Binding-site contacts:
Ligand atom N3 contacts residue PHE157 of chain 1.A at 2.9 Å (h-bond).
Ligand atom O1B contacts residue TYR328 of chain 1.A at 2.8 Å (h-bond).
Ligand atom C5' contacts residue ARG292 of chain 1.A at 3.1 Å.
Ligand atom O2B contacts residue TYR328 of chain 1.A at 3.4 Å.
Ligand atom C2' contacts residue FAD1 of chain 1.D at 3.5 Å.
Ligand atom O2A contacts residue ARG180 of chain 1.A at 3.0 Å (salt-bridge).
Ligand atom O3B contacts residue ARG292 of chain 1.A at 3.3 Å (salt-bridge).
Ligand atom PB contacts residue TYR366 of chain 1.A at 3.2 Å.
Ligand atom O6' contacts residue VAL91 of chain 1.A at 3.2 Å.
Ligand atom O2B contacts residue TYR366 of chain 1.A at 2.2 Å (h-bond).
Ligand atom O2B contacts residue ARG180 of chain 1.A at 3.2 Å (salt-bridge).
Ligand atom O2D contacts residue THR162 of chain 1.A at 3.0 Å (h-bond).
Ligand atom O2D contacts residue TRP166 of chain 1.A at 3.4 Å (h-bond).
Ligand atom O2' contacts residue ARG180 of chain 1.A at 2.7 Å (salt-bridge).
Ligand atom C5D contacts residue ASN177 of chain 1.A at 3.4 Å.
Ligand atom O2 contacts residue VAL158 of chain 1.A at 3.2 Å.
Ligand atom O1A contacts residue TYR191 of chain 1.A at 2.6 Å (h-bond).
Ligand atom O3D contacts residue TRP166 of chain 1.A at 2.8 Å (h-bond).
Ligand atom O4 contacts residue ASN284 of chain 1.A at 3.0 Å (h-bond).
Ligand atom N3 contacts residue TYR161 of chain 1.A at 3.3 Å.
Ligand atom O4' contacts residue FAD1 of chain 1.D at 2.9 Å (h-bond).
Ligand atom C6' contacts residue ARG292 of chain 1.A at 3.4 Å.
Ligand atom C2 contacts residue TYR161 of chain 1.A at 3.4 Å (hydrophobic).
Ligand atom O4 contacts residue ASN282 of chain 1.A at 2.8 Å (h-bond).
Ligand atom C5 contacts residue ASN282 of chain 1.A at 3.4 Å.
Ligand atom C4D contacts residue ASN177 of chain 1.A at 3.5 Å.
Ligand atom O1B contacts residue ARG292 of chain 1.A at 3.0 Å (salt-bridge).
Ligand atom C4 contacts residue TYR161 of chain 1.A at 3.5 Å (hydrophobic).
Ligand atom O5' contacts residue ARG292 of chain 1.A at 2.3 Å (salt-bridge).
Ligand atom O2 contacts residue THR162 of chain 1.A at 3.4 Å (h-bond).
Ligand atom N1 contacts residue TYR161 of chain 1.A at 3.6 Å.
Ligand atom O6' contacts residue HIS89 of chain 1.A at 2.5 Å (h-bond).
Ligand atom O5D contacts residue LEU181 of chain 1.A at 3.3 Å.
Ligand atom C4 contacts residue ASN282 of chain 1.A at 3.5 Å.
Ligand atom O3A contacts residue TYR366 of chain 1.A at 3.4 Å (h-bond).
Ligand atom O4 contacts residue PHE102 of chain 1.A at 3.5 Å.
Ligand atom O4' contacts residue LEU66 of chain 1.A at 3.1 Å.
Ligand atom O3' contacts residue PHE192 of chain 1.A at 3.1 Å.
Ligand atom O2 contacts residue PHE157 of chain 1.A at 3.6 Å (h-bond).
Ligand atom C1' contacts residue ARG292 of chain 1.A at 3.2 Å.

Sequence of chain 1.A:
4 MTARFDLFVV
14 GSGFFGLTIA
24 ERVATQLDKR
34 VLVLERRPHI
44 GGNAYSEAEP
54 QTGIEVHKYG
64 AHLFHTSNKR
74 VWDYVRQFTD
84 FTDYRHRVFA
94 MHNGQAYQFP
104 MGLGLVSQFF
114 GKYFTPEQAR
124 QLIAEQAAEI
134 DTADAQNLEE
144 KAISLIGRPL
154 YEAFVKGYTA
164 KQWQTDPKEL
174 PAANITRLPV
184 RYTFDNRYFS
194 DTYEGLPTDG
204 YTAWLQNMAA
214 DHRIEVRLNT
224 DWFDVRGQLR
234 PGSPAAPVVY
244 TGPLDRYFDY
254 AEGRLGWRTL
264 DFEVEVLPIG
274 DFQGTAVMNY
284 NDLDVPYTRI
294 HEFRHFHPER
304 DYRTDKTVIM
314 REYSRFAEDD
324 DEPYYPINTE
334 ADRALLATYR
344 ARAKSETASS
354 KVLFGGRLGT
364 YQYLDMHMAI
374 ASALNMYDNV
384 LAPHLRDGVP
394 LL

The small molecule below binds the protein below.
Small molecule (SMILES): O=c1ccn([C@@H]2O[C@H](CO[P](=O)(O)O[P](=O)(O)O[C@H]3O[C@H](CO)[C@H](O)[C@H](O)[C@H]3O)[C@@H](O)[C@H]2O)c(=O)[nH]1